Sequence of chain 1.D:
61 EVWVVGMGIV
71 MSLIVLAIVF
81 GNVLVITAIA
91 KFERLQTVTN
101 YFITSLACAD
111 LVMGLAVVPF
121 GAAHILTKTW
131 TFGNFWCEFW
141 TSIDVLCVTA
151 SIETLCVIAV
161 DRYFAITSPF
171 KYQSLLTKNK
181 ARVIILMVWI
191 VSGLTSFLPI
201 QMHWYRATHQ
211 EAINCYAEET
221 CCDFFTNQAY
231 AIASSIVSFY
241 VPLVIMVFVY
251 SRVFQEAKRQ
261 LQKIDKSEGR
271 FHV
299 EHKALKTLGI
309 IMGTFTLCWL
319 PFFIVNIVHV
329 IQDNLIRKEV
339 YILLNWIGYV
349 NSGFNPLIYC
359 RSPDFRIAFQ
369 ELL

Binding-site contacts:
Ligand atom OAL contacts residue PHE321 of chain 1.D at 4.0 Å.
Ligand atom CAC contacts residue VAL145 of chain 1.D at 4.3 Å (hydrophobic).
Ligand atom CAG contacts residue TYR339 of chain 1.D at 3.8 Å (hydrophobic).
Ligand atom CAJ contacts residue PHE320 of chain 1.D at 3.5 Å (hydrophobic).
Ligand atom CAA contacts residue PHE320 of chain 1.D at 4.1 Å (hydrophobic).
Ligand atom CAJ contacts residue ASP144 of chain 1.D at 3.4 Å.
Ligand atom OAM contacts residue ASN343 of chain 1.D at 3.4 Å (h-bond).
Ligand atom CAG contacts residue PHE320 of chain 1.D at 4.2 Å (hydrophobic).
Ligand atom CAC contacts residue SER234 of chain 1.D at 3.2 Å.
Ligand atom OAM contacts residue TYR347 of chain 1.D at 3.6 Å.
Ligand atom CAC contacts residue SER238 of chain 1.D at 4.0 Å.
Ligand atom CAB contacts residue VAL148 of chain 1.D at 3.5 Å (hydrophobic).
Ligand atom CAG contacts residue PHE224 of chain 1.D at 3.5 Å (hydrophobic).
Ligand atom CAF contacts residue PHE320 of chain 1.D at 3.7 Å (hydrophobic).
Ligand atom OAL contacts residue SER235 of chain 1.D at 4.2 Å.
Ligand atom CAJ contacts residue ASN343 of chain 1.D at 3.4 Å.
Ligand atom OAK contacts residue ASN324 of chain 1.D at 3.8 Å.
Ligand atom OAL contacts residue SER234 of chain 1.D at 2.3 Å (h-bond).
Ligand atom OAL contacts residue VAL145 of chain 1.D at 4.3 Å.
Ligand atom OAM contacts residue ASP144 of chain 1.D at 2.4 Å (salt-bridge).
Ligand atom CAC contacts residue PHE321 of chain 1.D at 4.2 Å (hydrophobic).
Ligand atom CAO contacts residue ASP144 of chain 1.D at 3.3 Å.
Ligand atom CAD contacts residue ASN324 of chain 1.D at 4.3 Å.
Ligand atom CAH contacts residue TYR339 of chain 1.D at 4.0 Å (hydrophobic).
Ligand atom NAN contacts residue ASN343 of chain 1.D at 3.0 Å (h-bond).
Ligand atom CAA contacts residue VAL148 of chain 1.D at 3.8 Å (hydrophobic).
Ligand atom CAH contacts residue PHE224 of chain 1.D at 3.5 Å (hydrophobic).
Ligand atom CAI contacts residue ASN343 of chain 1.D at 3.7 Å.
Ligand atom CAB contacts residue PHE321 of chain 1.D at 4.1 Å (hydrophobic).
Ligand atom CAI contacts residue ASP144 of chain 1.D at 3.2 Å.
Ligand atom OAL contacts residue SER238 of chain 1.D at 2.9 Å (h-bond).
Ligand atom CAD contacts residue SER234 of chain 1.D at 3.4 Å.
Ligand atom CAO contacts residue PHE224 of chain 1.D at 3.9 Å (hydrophobic).
Ligand atom CAO contacts residue ASN343 of chain 1.D at 4.2 Å.
Ligand atom OAK contacts residue SER234 of chain 1.D at 2.8 Å (h-bond).
Ligand atom CAE contacts residue PHE320 of chain 1.D at 4.0 Å (hydrophobic).
Ligand atom NAN contacts residue TYR347 of chain 1.D at 4.2 Å.
Ligand atom CAB contacts residue SER238 of chain 1.D at 4.2 Å.
Ligand atom OAM contacts residue VAL148 of chain 1.D at 4.1 Å.
Ligand atom NAN contacts residue ASP144 of chain 1.D at 2.9 Å (salt-bridge).

A protein and the small-molecule ligand that binds it are described below.
Small molecule (SMILES): CN[C@@H]1CCc2c(ccc(O)c2O)[C@H]1O